Sequence of chain 1.B:
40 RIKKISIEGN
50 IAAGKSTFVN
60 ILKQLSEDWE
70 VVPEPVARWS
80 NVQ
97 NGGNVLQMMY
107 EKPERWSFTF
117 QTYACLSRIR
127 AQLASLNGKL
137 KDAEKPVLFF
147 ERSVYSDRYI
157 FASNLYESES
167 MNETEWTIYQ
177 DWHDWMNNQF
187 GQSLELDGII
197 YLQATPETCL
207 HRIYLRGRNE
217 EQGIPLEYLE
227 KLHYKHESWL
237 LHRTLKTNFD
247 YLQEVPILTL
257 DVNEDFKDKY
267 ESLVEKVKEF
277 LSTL

Binding-site contacts:
Ligand atom O2 contacts residue TRP78 of chain 1.B at 3.8 Å.
Ligand atom O2 contacts residue LEU102 of chain 1.B at 3.6 Å.
Ligand atom C1 contacts residue GLN117 of chain 1.B at 3.8 Å.
Ligand atom O1 contacts residue PHE157 of chain 1.B at 3.7 Å.
Ligand atom C6 contacts residue LEU102 of chain 1.B at 3.6 Å (hydrophobic).
Ligand atom N2 contacts residue PHE157 of chain 1.B at 3.3 Å.
Ligand atom C7 contacts residue PHE157 of chain 1.B at 4.0 Å (hydrophobic).
Ligand atom C5 contacts residue ARG124 of chain 1.B at 3.9 Å.
Ligand atom N2 contacts residue PHE116 of chain 1.B at 3.4 Å.
Ligand atom C8 contacts residue GLU73 of chain 1.B at 3.0 Å.
Ligand atom N3 contacts residue ALA120 of chain 1.B at 4.0 Å.
Ligand atom O4 contacts residue ARG148 of chain 1.B at 2.8 Å (salt-bridge).
Ligand atom O3 contacts residue ILE50 of chain 1.B at 3.9 Å.
Ligand atom C8 contacts residue VAL75 of chain 1.B at 4.1 Å (hydrophobic).
Ligand atom O2 contacts residue TYR106 of chain 1.B at 3.8 Å.
Ligand atom C3 contacts residue ASP153 of chain 1.B at 3.7 Å.
Ligand atom N3 contacts residue GLN117 of chain 1.B at 2.8 Å (h-bond).
Ligand atom O4 contacts residue GLU73 of chain 1.B at 2.7 Å (salt-bridge).
Ligand atom O1 contacts residue GLN117 of chain 1.B at 3.8 Å.
Ligand atom N3 contacts residue ASP153 of chain 1.B at 2.8 Å (salt-bridge).
Ligand atom C5 contacts residue ASP153 of chain 1.B at 3.7 Å.
Ligand atom C8 contacts residue TRP78 of chain 1.B at 4.1 Å (hydrophobic).
Ligand atom N2 contacts residue GLN117 of chain 1.B at 2.9 Å (h-bond).
Ligand atom O1 contacts residue PHE116 of chain 1.B at 3.5 Å.
Ligand atom C7 contacts residue TRP78 of chain 1.B at 4.0 Å (hydrophobic).
Ligand atom C5 contacts residue PHE157 of chain 1.B at 3.9 Å (hydrophobic).
Ligand atom C8 contacts residue ARG148 of chain 1.B at 3.7 Å.
Ligand atom C7 contacts residue ARG148 of chain 1.B at 3.7 Å.
Ligand atom N1 contacts residue PHE157 of chain 1.B at 3.6 Å.
Ligand atom C5 contacts residue TRP78 of chain 1.B at 3.9 Å (hydrophobic).
Ligand atom C3 contacts residue PHE157 of chain 1.B at 3.6 Å (hydrophobic).
Ligand atom C4 contacts residue PHE157 of chain 1.B at 3.8 Å (hydrophobic).
Ligand atom C8 contacts residue ARG214 of chain 1.B at 4.0 Å.
Ligand atom C3 contacts residue GLN117 of chain 1.B at 3.7 Å.
Ligand atom C1 contacts residue PHE157 of chain 1.B at 3.4 Å (hydrophobic).
Ligand atom O3 contacts residue PHE157 of chain 1.B at 4.1 Å.
Ligand atom C6 contacts residue TYR106 of chain 1.B at 3.3 Å (hydrophobic).
Ligand atom C1 contacts residue PHE116 of chain 1.B at 3.5 Å (hydrophobic).
Ligand atom O3 contacts residue ARG148 of chain 1.B at 3.4 Å (salt-bridge).
Ligand atom N3 contacts residue PHE157 of chain 1.B at 3.8 Å.

This protein binds this small molecule.
Small molecule (SMILES): Nc1ccn([C@@H]2CO[C@H](CO)O2)c(=O)n1